Binding-site contacts:
Ligand atom C6 contacts residue TRP112 of chain 1.A at 4.0 Å (hydrophobic).
Ligand atom O6 contacts residue GLU34 of chain 1.A at 3.9 Å.
Ligand atom C2 contacts residue ASN220 of chain 1.A at 2.4 Å.
Ligand atom C1 contacts residue TYR218 of chain 1.A at 3.8 Å (hydrophobic).
Ligand atom C6 contacts residue GLU34 of chain 1.A at 4.0 Å.
Ligand atom C6 contacts residue HIS105 of chain 1.A at 3.4 Å.
Ligand atom N2 contacts residue GLU34 of chain 1.A at 3.4 Å (salt-bridge).
Ligand atom C7 contacts residue ASN220 of chain 1.A at 2.9 Å.
Ligand atom O5 contacts residue ASN220 of chain 1.A at 2.4 Å (h-bond).
Ligand atom C1 contacts residue TRP24 of chain 1.A at 4.1 Å (hydrophobic).
Ligand atom O6 contacts residue HIS105 of chain 1.A at 3.2 Å (h-bond).
Ligand atom C2 contacts residue TRP24 of chain 1.A at 4.4 Å (hydrophobic).
Ligand atom O4 contacts residue TRP24 of chain 1.A at 4.0 Å.
Ligand atom O6 contacts residue TRP24 of chain 1.A at 3.1 Å (h-bond).
Ligand atom O6 contacts residue TYR218 of chain 1.A at 3.9 Å.
Ligand atom C7 contacts residue TYR218 of chain 1.A at 4.3 Å (hydrophobic).
Ligand atom C5 contacts residue TRP24 of chain 1.A at 3.7 Å (hydrophobic).
Ligand atom O5 contacts residue TRP24 of chain 1.A at 4.1 Å.
Ligand atom C2 contacts residue GLU34 of chain 1.A at 3.7 Å.
Ligand atom C3 contacts residue GLU34 of chain 1.A at 3.6 Å.
Ligand atom O5 contacts residue HIS105 of chain 1.A at 3.5 Å.
Ligand atom C1 contacts residue GLU34 of chain 1.A at 3.4 Å.
Ligand atom O7 contacts residue ASN220 of chain 1.A at 2.7 Å (h-bond).
Ligand atom O7 contacts residue TYR218 of chain 1.A at 3.3 Å (h-bond).
Ligand atom C4 contacts residue TRP24 of chain 1.A at 4.3 Å (hydrophobic).
Ligand atom C4 contacts residue ASN220 of chain 1.A at 4.2 Å.
Ligand atom O5 contacts residue TYR218 of chain 1.A at 3.8 Å.
Ligand atom C6 contacts residue TRP24 of chain 1.A at 3.7 Å (hydrophobic).
Ligand atom C8 contacts residue ALA209 of chain 1.A at 3.6 Å (hydrophobic).
Ligand atom C3 contacts residue ASN220 of chain 1.A at 3.8 Å.
Ligand atom C8 contacts residue ASN220 of chain 1.A at 4.1 Å.
Ligand atom C2 contacts residue TYR218 of chain 1.A at 4.0 Å (hydrophobic).
Ligand atom C5 contacts residue ASN220 of chain 1.A at 3.7 Å.
Ligand atom O2 contacts residue MET23 of chain 1.A at 4.2 Å.
Ligand atom C5 contacts residue HIS105 of chain 1.A at 4.1 Å.
Ligand atom O4 contacts residue GLU34 of chain 1.A at 4.1 Å.
Ligand atom O2 contacts residue TRP24 of chain 1.A at 3.5 Å.
Ligand atom O7 contacts residue GLU211 of chain 1.A at 3.9 Å.
Ligand atom C1 contacts residue ASN220 of chain 1.A at 1.5 Å.
Ligand atom N2 contacts residue ASN220 of chain 1.A at 2.8 Å (h-bond).

Sequence of chain 1.A:
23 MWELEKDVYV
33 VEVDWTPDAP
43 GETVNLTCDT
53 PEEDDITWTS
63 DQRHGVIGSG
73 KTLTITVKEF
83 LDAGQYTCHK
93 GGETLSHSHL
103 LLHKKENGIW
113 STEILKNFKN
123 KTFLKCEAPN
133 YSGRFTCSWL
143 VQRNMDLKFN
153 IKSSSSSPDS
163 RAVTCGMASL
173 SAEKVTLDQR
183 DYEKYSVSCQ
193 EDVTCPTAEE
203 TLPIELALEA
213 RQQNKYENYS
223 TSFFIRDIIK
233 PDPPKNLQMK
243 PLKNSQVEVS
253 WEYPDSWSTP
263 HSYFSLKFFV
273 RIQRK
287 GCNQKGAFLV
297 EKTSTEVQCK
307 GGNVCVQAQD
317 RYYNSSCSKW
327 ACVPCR

This protein binds this small molecule.
Small molecule (SMILES): CC(=O)N[C@H]1[C@H](O[C@H]2[C@H](O)[C@@H](NC(C)=O)CO[C@@H]2CO)O[C@H](CO)[C@@H](O[C@@H]2O[C@H](CO)[C@@H](O)[C@H](O[C@H]3O[C@H](CO)[C@@H](O)[C@H](O)[C@@H]3O)[C@@H]2O)[C@@H]1O